The small molecule below binds the protein below.
Small molecule (SMILES): CC(=O)N[C@@H](CCC(N)=O)C(=O)N[C@@H](CC1CCCCC1)C(=O)N[C@@H](CC(=O)O)C(=O)N[C@@H](CC(C)C)C(=O)N[C@@H](Cc1ccc(Cl)c(Cl)c1)C(=O)O

Binding-site contacts:
Ligand atom OE1 contacts residue PRO365 of chain 1.AA at 3.4 Å (h-bond).
Ligand atom O contacts residue MET364 of chain 1.AA at 3.4 Å.
Ligand atom CLZ contacts residue PRO244 of chain 1.AA at 3.7 Å.
Ligand atom OE1 contacts residue MET364 of chain 1.AA at 3.0 Å (h-bond).
Ligand atom C contacts residue GLY175 of chain 1.AA at 3.5 Å.
Ligand atom CLE1 contacts residue GLY175 of chain 1.AA at 3.6 Å.
Ligand atom CG contacts residue GLY175 of chain 1.AA at 3.7 Å.
Ligand atom CE2 contacts residue PRO244 of chain 1.AA at 3.7 Å (hydrophobic).
Ligand atom O contacts residue VAL249 of chain 1.AA at 3.3 Å.
Ligand atom CB contacts residue MET364 of chain 1.AA at 3.7 Å (hydrophobic).
Ligand atom C contacts residue ARG367 of chain 1.AA at 3.5 Å.
Ligand atom CE2 contacts residue ASN346 of chain 1.AA at 3.5 Å.
Ligand atom CD1 contacts residue ARG177 of chain 1.AA at 3.7 Å.
Ligand atom CA contacts residue GLY175 of chain 1.AA at 3.6 Å.
Ligand atom CG contacts residue PRO365 of chain 1.AA at 3.5 Å (hydrophobic).
Ligand atom CG contacts residue HIS176 of chain 1.AA at 3.5 Å.
Ligand atom C contacts residue MET364 of chain 1.AA at 3.7 Å (hydrophobic).
Ligand atom O contacts residue MET364 of chain 1.AA at 3.4 Å.
Ligand atom CD1 contacts residue THR173 of chain 1.AA at 3.4 Å.
Ligand atom CD2 contacts residue ASN346 of chain 1.AA at 3.7 Å.
Ligand atom CZ contacts residue ASN346 of chain 1.AA at 3.5 Å.
Ligand atom NE2 contacts residue TYR325 of chain 1.AA at 3.5 Å.
Ligand atom CE2 contacts residue VAL249 of chain 1.AA at 3.5 Å (hydrophobic).
Ligand atom CG contacts residue MET364 of chain 1.AA at 3.7 Å (hydrophobic).
Ligand atom CLZ contacts residue VAL249 of chain 1.AA at 3.7 Å.
Ligand atom CLZ contacts residue TYR246 of chain 1.AA at 3.6 Å.
Ligand atom N contacts residue PRO365 of chain 1.AA at 3.0 Å (h-bond).
Ligand atom OD1 contacts residue HIS176 of chain 1.AA at 3.3 Å.
Ligand atom N contacts residue MET364 of chain 1.AA at 3.7 Å.
Ligand atom O contacts residue HIS176 of chain 1.AA at 3.6 Å.
Ligand atom CB contacts residue GLY175 of chain 1.AA at 3.4 Å.
Ligand atom CZ contacts residue PRO244 of chain 1.AA at 3.6 Å (hydrophobic).
Ligand atom NE2 contacts residue MET366 of chain 1.AA at 3.5 Å.
Ligand atom CLE1 contacts residue THR173 of chain 1.AA at 3.2 Å.
Ligand atom CA contacts residue GLY175 of chain 1.AA at 3.5 Å.
Ligand atom CA contacts residue PRO365 of chain 1.AA at 3.7 Å (hydrophobic).
Ligand atom O contacts residue MET366 of chain 1.AA at 3.4 Å.
Ligand atom N contacts residue GLY175 of chain 1.AA at 2.7 Å (h-bond).
Ligand atom O contacts residue ARG367 of chain 1.AA at 2.8 Å (salt-bridge).
Ligand atom CB contacts residue PRO365 of chain 1.AA at 3.5 Å (hydrophobic).

Sequence of chain 1.AA:
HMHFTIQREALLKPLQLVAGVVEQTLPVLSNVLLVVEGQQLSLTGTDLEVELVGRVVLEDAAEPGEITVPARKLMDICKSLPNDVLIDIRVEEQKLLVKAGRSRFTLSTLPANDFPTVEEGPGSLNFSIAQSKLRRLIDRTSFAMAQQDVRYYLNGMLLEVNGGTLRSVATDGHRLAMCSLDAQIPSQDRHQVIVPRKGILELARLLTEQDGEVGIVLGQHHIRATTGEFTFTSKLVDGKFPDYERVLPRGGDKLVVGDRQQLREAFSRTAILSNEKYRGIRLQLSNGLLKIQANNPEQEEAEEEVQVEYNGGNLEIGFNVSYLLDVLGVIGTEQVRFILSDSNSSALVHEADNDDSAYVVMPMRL